Binding-site contacts:
Ligand atom N7 contacts residue ALA18 of chain 1.A at 3.6 Å.
Ligand atom O6 contacts residue SER145 of chain 1.A at 3.4 Å.
Ligand atom C8 contacts residue ALA18 of chain 1.A at 3.5 Å (hydrophobic).
Ligand atom O1A contacts residue ALA18 of chain 1.A at 2.9 Å (h-bond).
Ligand atom O2' contacts residue VAL29 of chain 1.A at 2.8 Å (h-bond).
Ligand atom O2B contacts residue SER17 of chain 1.A at 2.9 Å (h-bond).
Ligand atom O1B contacts residue GLY13 of chain 1.A at 3.4 Å (h-bond).
Ligand atom O1B contacts residue VAL14 of chain 1.A at 3.2 Å (h-bond).
Ligand atom N3B contacts residue GLY13 of chain 1.A at 3.1 Å (h-bond).
Ligand atom N3B contacts residue MG1 of chain 1.B at 3.4 Å.
Ligand atom O2G contacts residue MG1 of chain 1.B at 2.3 Å.
Ligand atom O3A contacts residue GLY13 of chain 1.A at 3.6 Å.
Ligand atom N2 contacts residue LEU120 of chain 1.A at 3.5 Å.
Ligand atom O3G contacts residue GLY60 of chain 1.A at 3.0 Å (h-bond).
Ligand atom O2B contacts residue MG1 of chain 1.B at 2.3 Å.
Ligand atom O3' contacts residue ASP30 of chain 1.A at 3.6 Å.
Ligand atom O2G contacts residue THR35 of chain 1.A at 3.0 Å (h-bond).
Ligand atom N7 contacts residue ASN116 of chain 1.A at 3.2 Å (h-bond).
Ligand atom C2' contacts residue VAL29 of chain 1.A at 3.6 Å (hydrophobic).
Ligand atom N1 contacts residue ASP119 of chain 1.A at 2.9 Å (salt-bridge).
Ligand atom O2' contacts residue ASP30 of chain 1.A at 3.3 Å.
Ligand atom O1A contacts residue SER17 of chain 1.A at 3.4 Å (h-bond).
Ligand atom O1B contacts residue GLY15 of chain 1.A at 3.1 Å (h-bond).
Ligand atom PB contacts residue MG1 of chain 1.B at 3.3 Å.
Ligand atom C6 contacts residue LYS117 of chain 1.A at 3.5 Å.
Ligand atom O3A contacts residue GLY15 of chain 1.A at 3.1 Å (h-bond).
Ligand atom O2B contacts residue LYS16 of chain 1.A at 3.4 Å (salt-bridge).
Ligand atom O6 contacts residue LYS117 of chain 1.A at 3.3 Å.
Ligand atom N2 contacts residue ASP119 of chain 1.A at 2.9 Å (salt-bridge).
Ligand atom O6 contacts residue ASN116 of chain 1.A at 3.4 Å (h-bond).
Ligand atom O2' contacts residue PHE28 of chain 1.A at 3.3 Å.
Ligand atom O6 contacts residue ASP119 of chain 1.A at 3.4 Å (salt-bridge).
Ligand atom PG contacts residue MG1 of chain 1.B at 3.3 Å.
Ligand atom O1A contacts residue GLY15 of chain 1.A at 3.4 Å.
Ligand atom O1B contacts residue LYS16 of chain 1.A at 2.9 Å (salt-bridge).
Ligand atom O3G contacts residue GLY12 of chain 1.A at 3.5 Å.
Ligand atom O4' contacts residue LYS117 of chain 1.A at 3.3 Å (salt-bridge).
Ligand atom O6 contacts residue ALA146 of chain 1.A at 2.9 Å (h-bond).
Ligand atom O3G contacts residue LYS16 of chain 1.A at 2.6 Å (salt-bridge).
Ligand atom O6 contacts residue LYS147 of chain 1.A at 3.5 Å (salt-bridge).

The protein below binds the small molecule below.
Small molecule (SMILES): Nc1nc2c(ncn2[C@@H]2O[C@H](CO[P](=O)(O)O[P](=O)(O)NP(=O)(O)O)[C@@H](O)[C@H]2O)c(=O)[nH]1

Sequence of chain 1.A:
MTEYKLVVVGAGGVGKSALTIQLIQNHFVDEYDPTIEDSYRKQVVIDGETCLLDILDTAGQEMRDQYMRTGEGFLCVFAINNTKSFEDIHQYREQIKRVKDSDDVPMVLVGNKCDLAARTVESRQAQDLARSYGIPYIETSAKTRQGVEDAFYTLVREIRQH